The protein below binds the small molecule below.
Small molecule (SMILES): Cc1cc(/C=C/C#N)cc(C)c1Nc1ccnc(Nc2ccc(C#N)cc2)n1

Sequence of chain 1.A:
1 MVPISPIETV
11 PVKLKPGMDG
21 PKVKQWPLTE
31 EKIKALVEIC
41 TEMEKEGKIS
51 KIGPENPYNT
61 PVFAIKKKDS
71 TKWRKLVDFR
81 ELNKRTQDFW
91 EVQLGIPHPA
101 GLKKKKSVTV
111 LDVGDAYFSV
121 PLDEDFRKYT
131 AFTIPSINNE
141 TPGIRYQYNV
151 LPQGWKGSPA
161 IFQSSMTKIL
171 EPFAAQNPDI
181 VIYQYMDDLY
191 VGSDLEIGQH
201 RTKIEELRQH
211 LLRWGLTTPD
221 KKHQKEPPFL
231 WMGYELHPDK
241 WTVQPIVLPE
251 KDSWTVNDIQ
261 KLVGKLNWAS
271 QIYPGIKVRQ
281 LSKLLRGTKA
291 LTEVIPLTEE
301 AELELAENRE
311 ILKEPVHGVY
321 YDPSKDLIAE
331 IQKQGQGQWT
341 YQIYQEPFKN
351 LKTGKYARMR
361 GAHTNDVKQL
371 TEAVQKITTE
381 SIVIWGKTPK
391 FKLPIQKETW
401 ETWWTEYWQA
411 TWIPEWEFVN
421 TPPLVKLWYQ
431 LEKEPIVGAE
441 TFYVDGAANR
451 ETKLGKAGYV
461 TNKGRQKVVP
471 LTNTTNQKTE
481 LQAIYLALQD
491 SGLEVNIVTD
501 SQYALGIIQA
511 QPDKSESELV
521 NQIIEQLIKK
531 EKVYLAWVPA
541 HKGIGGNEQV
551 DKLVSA

Sequence of chain 1.B:
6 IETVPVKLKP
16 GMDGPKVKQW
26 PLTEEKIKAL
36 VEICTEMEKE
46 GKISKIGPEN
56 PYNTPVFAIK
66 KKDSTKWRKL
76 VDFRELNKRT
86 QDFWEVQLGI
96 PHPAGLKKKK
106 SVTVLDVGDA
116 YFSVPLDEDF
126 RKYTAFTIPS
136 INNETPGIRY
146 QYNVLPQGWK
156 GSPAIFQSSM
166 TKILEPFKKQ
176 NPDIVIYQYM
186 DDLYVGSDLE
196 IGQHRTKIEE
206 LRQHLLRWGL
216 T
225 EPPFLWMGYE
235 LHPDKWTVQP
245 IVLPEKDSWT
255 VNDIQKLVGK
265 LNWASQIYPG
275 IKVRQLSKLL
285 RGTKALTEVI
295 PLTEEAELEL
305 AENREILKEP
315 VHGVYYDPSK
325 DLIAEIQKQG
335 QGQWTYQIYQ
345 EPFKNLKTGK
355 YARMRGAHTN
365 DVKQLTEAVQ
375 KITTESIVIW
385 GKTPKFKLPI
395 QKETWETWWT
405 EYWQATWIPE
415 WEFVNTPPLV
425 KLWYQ

Binding-site contacts:
Ligand atom C3 contacts residue TYR183 of chain 1.A at 3.6 Å (hydrophobic).
Ligand atom C18 contacts residue HIS237 of chain 1.A at 3.2 Å.
Ligand atom N5 contacts residue LEU236 of chain 1.A at 3.4 Å (h-bond).
Ligand atom C1 contacts residue TYR183 of chain 1.A at 3.7 Å (hydrophobic).
Ligand atom N4 contacts residue LEU102 of chain 1.A at 3.5 Å.
Ligand atom C22 contacts residue TRP231 of chain 1.A at 3.4 Å (hydrophobic).
Ligand atom C2 contacts residue TYR190 of chain 1.A at 3.5 Å (hydrophobic).
Ligand atom N5 contacts residue PHE229 of chain 1.A at 3.6 Å.
Ligand atom N6 contacts residue TRP231 of chain 1.A at 3.4 Å.
Ligand atom N4 contacts residue LYS103 of chain 1.A at 2.7 Å (salt-bridge).
Ligand atom C13 contacts residue VAL108 of chain 1.A at 3.8 Å (hydrophobic).
Ligand atom C9 contacts residue GLU139 of chain 1.B at 3.6 Å.
Ligand atom N2 contacts residue LYS103 of chain 1.A at 3.3 Å (salt-bridge).
Ligand atom N5 contacts residue PRO238 of chain 1.A at 3.4 Å (h-bond).
Ligand atom C21 contacts residue TYR190 of chain 1.A at 3.6 Å (hydrophobic).
Ligand atom C22 contacts residue TYR190 of chain 1.A at 3.5 Å (hydrophobic).
Ligand atom C12 contacts residue LEU102 of chain 1.A at 3.7 Å (hydrophobic).
Ligand atom C20 contacts residue TRP231 of chain 1.A at 3.5 Å (hydrophobic).
Ligand atom C17 contacts residue LYS103 of chain 1.A at 3.1 Å.
Ligand atom N2 contacts residue LYS105 of chain 1.A at 3.7 Å.
Ligand atom C4 contacts residue TYR183 of chain 1.A at 3.3 Å (hydrophobic).
Ligand atom N2 contacts residue LEU102 of chain 1.A at 3.8 Å.
Ligand atom C6 contacts residue TYR183 of chain 1.A at 3.4 Å (hydrophobic).
Ligand atom N5 contacts residue PRO227 of chain 1.A at 3.6 Å.
Ligand atom C12 contacts residue LYS103 of chain 1.A at 3.7 Å.
Ligand atom C8 contacts residue TYR183 of chain 1.A at 3.7 Å (hydrophobic).
Ligand atom N4 contacts residue LYS105 of chain 1.A at 3.7 Å.
Ligand atom C21 contacts residue LEU236 of chain 1.A at 3.7 Å (hydrophobic).
Ligand atom C17 contacts residue LYS105 of chain 1.A at 3.5 Å.
Ligand atom C18 contacts residue PRO238 of chain 1.A at 3.7 Å (hydrophobic).
Ligand atom C16 contacts residue LYS105 of chain 1.A at 3.7 Å.
Ligand atom N1 contacts residue TYR183 of chain 1.A at 3.6 Å.
Ligand atom N5 contacts residue HIS237 of chain 1.A at 3.1 Å.
Ligand atom C18 contacts residue TYR320 of chain 1.A at 3.6 Å (hydrophobic).
Ligand atom C19 contacts residue HIS237 of chain 1.A at 3.1 Å.
Ligand atom C16 contacts residue LYS103 of chain 1.A at 3.4 Å.
Ligand atom C5 contacts residue TYR183 of chain 1.A at 3.5 Å (hydrophobic).
Ligand atom N6 contacts residue PHE229 of chain 1.A at 3.5 Å.
Ligand atom N6 contacts residue TYR190 of chain 1.A at 3.3 Å (h-bond).
Ligand atom C13 contacts residue HIS237 of chain 1.A at 3.5 Å.